Binding-site contacts:
Ligand atom O5 contacts residue ALA23 of chain 2.A at 2.9 Å (h-bond).
Ligand atom C5 contacts residue ASP95 of chain 2.A at 3.9 Å.
Ligand atom C4 contacts residue CA1 of chain 2.B at 3.9 Å.
Ligand atom C4 contacts residue ASP103 of chain 2.A at 3.3 Å.
Ligand atom C3 contacts residue ASP103 of chain 2.A at 3.6 Å.
Ligand atom C4 contacts residue CA1 of chain 2.C at 3.4 Å.
Ligand atom O2 contacts residue ASN21 of chain 2.A at 3.0 Å (h-bond).
Ligand atom O6 contacts residue ALA22 of chain 2.A at 3.4 Å.
Ligand atom C3 contacts residue CA1 of chain 2.C at 3.4 Å.
Ligand atom C6 contacts residue ASN24 of chain 2.A at 3.5 Å.
Ligand atom O3 contacts residue ASP103 of chain 2.A at 3.0 Å (salt-bridge).
Ligand atom O6 contacts residue ASP95 of chain 2.A at 2.6 Å (salt-bridge).
Ligand atom O2 contacts residue CA1 of chain 2.B at 2.5 Å.
Ligand atom O4 contacts residue CA1 of chain 2.C at 2.5 Å.
Ligand atom C6 contacts residue ASP95 of chain 2.A at 3.3 Å.
Ligand atom C2 contacts residue ASP98 of chain 2.A at 3.9 Å.
Ligand atom O5 contacts residue ALA22 of chain 2.A at 3.9 Å.
Ligand atom O3 contacts residue CA1 of chain 2.B at 2.5 Å.
Ligand atom C7 contacts residue ALA23 of chain 2.A at 3.9 Å (hydrophobic).
Ligand atom C2 contacts residue CA1 of chain 2.B at 3.4 Å.
Ligand atom C6 contacts residue ALA23 of chain 2.A at 4.0 Å (hydrophobic).
Ligand atom O6 contacts residue ASN24 of chain 2.A at 3.1 Å (h-bond).
Ligand atom O6 contacts residue ALA23 of chain 2.A at 3.3 Å (h-bond).
Ligand atom O3 contacts residue ASP98 of chain 2.A at 2.5 Å (salt-bridge).
Ligand atom C2 contacts residue GLY113 of chain 4.A at 3.3 Å.
Ligand atom O3 contacts residue ASP100 of chain 2.A at 2.9 Å (salt-bridge).
Ligand atom O2 contacts residue GLY113 of chain 4.A at 2.5 Å (h-bond).
Ligand atom O3 contacts residue CA1 of chain 2.C at 2.5 Å.
Ligand atom C1 contacts residue ALA23 of chain 2.A at 3.8 Å (hydrophobic).
Ligand atom O2 contacts residue ALA22 of chain 2.A at 3.4 Å.
Ligand atom C3 contacts residue ASP98 of chain 2.A at 3.2 Å.
Ligand atom O4 contacts residue ASP98 of chain 2.A at 3.7 Å.
Ligand atom C1 contacts residue GLY113 of chain 4.A at 4.1 Å.
Ligand atom C4 contacts residue ASP95 of chain 2.A at 3.4 Å.
Ligand atom O4 contacts residue GLU94 of chain 2.A at 3.4 Å (salt-bridge).
Ligand atom O4 contacts residue ASP103 of chain 2.A at 3.3 Å (salt-bridge).
Ligand atom C3 contacts residue CA1 of chain 2.B at 3.4 Å.
Ligand atom O2 contacts residue ASP103 of chain 2.A at 3.8 Å.
Ligand atom C5 contacts residue ALA23 of chain 2.A at 4.0 Å (hydrophobic).
Ligand atom O4 contacts residue ASP95 of chain 2.A at 2.6 Å (salt-bridge).

Sequence of chain 2.A:
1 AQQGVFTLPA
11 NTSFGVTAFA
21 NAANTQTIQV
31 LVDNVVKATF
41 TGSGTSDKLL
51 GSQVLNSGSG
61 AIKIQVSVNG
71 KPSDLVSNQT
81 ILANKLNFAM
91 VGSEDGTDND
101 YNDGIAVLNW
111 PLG

Sequence of chain 4.A:
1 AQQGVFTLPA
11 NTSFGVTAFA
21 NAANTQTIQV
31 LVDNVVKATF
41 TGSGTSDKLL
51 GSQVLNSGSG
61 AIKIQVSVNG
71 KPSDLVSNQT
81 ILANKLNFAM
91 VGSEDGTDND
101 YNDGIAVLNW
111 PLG

The protein below binds the small molecule below.
Small molecule (SMILES): CO[C@H]1O[C@H](CO)[C@@H](O)[C@H](O)[C@@H]1O